Sequence of chain 1.G:
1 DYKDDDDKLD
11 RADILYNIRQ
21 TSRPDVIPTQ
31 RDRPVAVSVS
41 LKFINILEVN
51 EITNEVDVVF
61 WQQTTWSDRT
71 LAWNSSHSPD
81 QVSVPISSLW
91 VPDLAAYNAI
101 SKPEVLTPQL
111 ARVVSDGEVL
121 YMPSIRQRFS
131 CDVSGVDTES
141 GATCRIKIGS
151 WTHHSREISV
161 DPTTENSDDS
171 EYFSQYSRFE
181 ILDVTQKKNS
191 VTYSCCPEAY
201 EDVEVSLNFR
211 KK

Sequence of chain 1.F:
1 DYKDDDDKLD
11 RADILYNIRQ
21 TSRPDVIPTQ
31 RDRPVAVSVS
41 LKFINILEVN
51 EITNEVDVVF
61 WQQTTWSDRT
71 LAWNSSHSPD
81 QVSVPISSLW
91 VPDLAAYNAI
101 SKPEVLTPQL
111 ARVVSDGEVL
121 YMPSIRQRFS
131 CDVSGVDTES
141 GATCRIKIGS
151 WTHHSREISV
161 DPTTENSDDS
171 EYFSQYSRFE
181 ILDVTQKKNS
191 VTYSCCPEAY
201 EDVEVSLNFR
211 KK

Binding-site contacts:
Ligand atom N02 contacts residue CYS195 of chain 1.F at 3.2 Å (h-bond).
Ligand atom C17 contacts residue MET122 of chain 1.G at 3.5 Å (hydrophobic).
Ligand atom N03 contacts residue CYS196 of chain 1.F at 3.5 Å (h-bond).
Ligand atom C07 contacts residue GLN63 of chain 1.G at 3.7 Å.
Ligand atom N01 contacts residue CYS195 of chain 1.F at 3.5 Å (h-bond).
Ligand atom O01 contacts residue GLN63 of chain 1.G at 3.1 Å (h-bond).
Ligand atom C07 contacts residue THR65 of chain 1.G at 3.7 Å.
Ligand atom C06 contacts residue THR65 of chain 1.G at 3.0 Å.
Ligand atom C16 contacts residue TRP151 of chain 1.F at 3.7 Å (hydrophobic).
Ligand atom C09 contacts residue CYS195 of chain 1.F at 3.3 Å (hydrophobic).
Ligand atom N05 contacts residue TRP151 of chain 1.F at 3.6 Å (h-bond).
Ligand atom N06 contacts residue TRP151 of chain 1.F at 3.1 Å (h-bond).
Ligand atom C17 contacts residue TRP151 of chain 1.F at 3.4 Å (hydrophobic).
Ligand atom C15 contacts residue TYR200 of chain 1.F at 3.6 Å (hydrophobic).
Ligand atom C05 contacts residue THR64 of chain 1.G at 3.5 Å.
Ligand atom C06 contacts residue LEU120 of chain 1.G at 3.7 Å (hydrophobic).
Ligand atom C09 contacts residue CYS196 of chain 1.F at 3.5 Å (hydrophobic).
Ligand atom C12 contacts residue TYR200 of chain 1.F at 3.7 Å (hydrophobic).
Ligand atom C22 contacts residue ARG112 of chain 1.G at 3.7 Å.
Ligand atom N01 contacts residue GLN63 of chain 1.G at 2.5 Å (h-bond).
Ligand atom C09 contacts residue GLN63 of chain 1.G at 3.2 Å.
Ligand atom C06 contacts residue THR64 of chain 1.G at 3.6 Å.
Ligand atom C22 contacts residue LEU120 of chain 1.G at 3.5 Å (hydrophobic).
Ligand atom N01 contacts residue CYS196 of chain 1.F at 3.6 Å (h-bond).
Ligand atom C02 contacts residue GLN63 of chain 1.G at 3.6 Å.
Ligand atom N02 contacts residue GLN63 of chain 1.G at 3.1 Å (h-bond).
Ligand atom C21 contacts residue THR152 of chain 1.F at 3.7 Å.
Ligand atom C03 contacts residue GLN63 of chain 1.G at 3.7 Å.
Ligand atom C14 contacts residue TYR200 of chain 1.F at 3.5 Å (hydrophobic).
Ligand atom C18 contacts residue TYR200 of chain 1.F at 3.3 Å (hydrophobic).
Ligand atom C23 contacts residue ARG112 of chain 1.G at 3.7 Å.
Ligand atom N03 contacts residue MET122 of chain 1.G at 3.6 Å.
Ligand atom C08 contacts residue GLN63 of chain 1.G at 3.5 Å.
Ligand atom N05 contacts residue MET122 of chain 1.G at 3.3 Å.
Ligand atom C01 contacts residue GLN63 of chain 1.G at 3.5 Å.
Ligand atom C08 contacts residue CYS196 of chain 1.F at 3.8 Å (hydrophobic).
Ligand atom N02 contacts residue TYR172 of chain 1.G at 2.7 Å (h-bond).
Ligand atom N01 contacts residue MET122 of chain 1.G at 3.6 Å (h-bond).
Ligand atom C20 contacts residue TRP151 of chain 1.F at 3.1 Å (hydrophobic).
Ligand atom C09 contacts residue MET122 of chain 1.G at 3.7 Å (hydrophobic).

The protein below binds the small molecule below.
Small molecule (SMILES): COc1ccccc1-c1cc(N(Cc2ccccn2)Cc2ccccn2)nc(N)n1